Sequence of chain 1.A:
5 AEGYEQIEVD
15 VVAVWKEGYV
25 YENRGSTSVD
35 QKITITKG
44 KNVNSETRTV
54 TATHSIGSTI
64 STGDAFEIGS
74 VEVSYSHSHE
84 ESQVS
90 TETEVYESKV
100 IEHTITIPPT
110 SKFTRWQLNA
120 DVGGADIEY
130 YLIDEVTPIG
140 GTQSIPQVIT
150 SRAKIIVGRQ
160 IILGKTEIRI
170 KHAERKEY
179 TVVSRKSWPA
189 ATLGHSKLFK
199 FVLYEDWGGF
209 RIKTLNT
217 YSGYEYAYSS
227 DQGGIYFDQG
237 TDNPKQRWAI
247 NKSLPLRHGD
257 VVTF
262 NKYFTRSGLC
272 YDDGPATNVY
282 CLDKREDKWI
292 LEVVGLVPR

Binding-site contacts:
Ligand atom C4 contacts residue PRO276 of chain 1.A at 3.2 Å (hydrophobic).
Ligand atom C1 contacts residue ARG183 of chain 1.A at 2.9 Å.
Ligand atom O2 contacts residue ARG183 of chain 1.A at 3.9 Å.
Ligand atom C3 contacts residue GLN228 of chain 1.A at 3.1 Å.
Ligand atom O1 contacts residue TYR232 of chain 1.A at 4.0 Å.
Ligand atom O2 contacts residue SER226 of chain 1.A at 3.7 Å.
Ligand atom O3 contacts residue LYS184 of chain 1.A at 2.9 Å (salt-bridge).
Ligand atom O3 contacts residue TYR232 of chain 1.A at 2.4 Å (h-bond).
Ligand atom O4 contacts residue LYS184 of chain 1.A at 3.0 Å (salt-bridge).
Ligand atom P1 contacts residue TYR232 of chain 1.A at 3.6 Å.
Ligand atom C1 contacts residue TYR281 of chain 1.A at 4.5 Å (hydrophobic).
Ligand atom C4 contacts residue TYR281 of chain 1.A at 3.1 Å (hydrophobic).
Ligand atom N1 contacts residue TYR281 of chain 1.A at 3.7 Å.
Ligand atom O2 contacts residue TYR232 of chain 1.A at 4.0 Å.
Ligand atom O4 contacts residue GLN228 of chain 1.A at 3.5 Å.
Ligand atom C5 contacts residue TYR281 of chain 1.A at 4.1 Å (hydrophobic).
Ligand atom O1 contacts residue GLN228 of chain 1.A at 3.8 Å.
Ligand atom P1 contacts residue GLN228 of chain 1.A at 3.8 Å.
Ligand atom O3 contacts residue ARG183 of chain 1.A at 3.8 Å.
Ligand atom C1 contacts residue GLN228 of chain 1.A at 3.8 Å.
Ligand atom N1 contacts residue GLN228 of chain 1.A at 3.7 Å.
Ligand atom C4 contacts residue ARG183 of chain 1.A at 4.2 Å.
Ligand atom P1 contacts residue ARG183 of chain 1.A at 4.4 Å.
Ligand atom O2 contacts residue GLY230 of chain 1.A at 4.2 Å.
Ligand atom O2 contacts residue GLN228 of chain 1.A at 3.0 Å.
Ligand atom O1 contacts residue SER226 of chain 1.A at 3.2 Å.
Ligand atom N1 contacts residue ARG183 of chain 1.A at 4.1 Å.
Ligand atom O1 contacts residue LYS184 of chain 1.A at 4.5 Å.
Ligand atom C2 contacts residue GLN228 of chain 1.A at 4.0 Å.
Ligand atom C2 contacts residue ARG183 of chain 1.A at 3.2 Å.
Ligand atom C2 contacts residue TYR281 of chain 1.A at 3.3 Å (hydrophobic).
Ligand atom P1 contacts residue LYS184 of chain 1.A at 3.5 Å.
Ligand atom P1 contacts residue SER226 of chain 1.A at 4.1 Å.
Ligand atom C5 contacts residue GLN228 of chain 1.A at 3.1 Å.
Ligand atom C3 contacts residue ARG183 of chain 1.A at 4.3 Å.
Ligand atom C1 contacts residue TYR232 of chain 1.A at 4.2 Å (hydrophobic).

The small molecule below binds the protein below.
Small molecule (SMILES): C[N+](C)(C)CCOP(=O)(O)O